Sequence of chain 1.A:
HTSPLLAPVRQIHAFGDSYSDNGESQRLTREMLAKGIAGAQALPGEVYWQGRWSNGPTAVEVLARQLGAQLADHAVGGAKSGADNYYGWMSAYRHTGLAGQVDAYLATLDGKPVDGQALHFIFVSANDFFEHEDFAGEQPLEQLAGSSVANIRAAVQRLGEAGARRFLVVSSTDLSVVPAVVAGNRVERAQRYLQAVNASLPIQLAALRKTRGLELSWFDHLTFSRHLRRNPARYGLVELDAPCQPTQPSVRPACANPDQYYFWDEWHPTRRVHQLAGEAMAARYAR

This small molecule binds to this protein.
Small molecule (SMILES): C[N+](C)(C)CCS

Binding-site contacts:
Ligand atom SD contacts residue ETM1 of chain 1.G at 2.6 Å.
Ligand atom C2 contacts residue TYR86 of chain 1.A at 3.9 Å (hydrophobic).
Ligand atom N1 contacts residue ETM1 of chain 1.G at 0.1 Å (h-bond).
Ligand atom C2 contacts residue ETM1 of chain 1.G at 0.5 Å.
Ligand atom C3 contacts residue GLY78 of chain 1.A at 4.5 Å.
Ligand atom C5 contacts residue HIS268 of chain 1.A at 3.9 Å.
Ligand atom C5 contacts residue TYR87 of chain 1.A at 4.2 Å (hydrophobic).
Ligand atom C4 contacts residue PHE130 of chain 1.A at 3.3 Å (hydrophobic).
Ligand atom C1 contacts residue TYR87 of chain 1.A at 3.7 Å (hydrophobic).
Ligand atom N1 contacts residue ACT1 of chain 1.B at 4.0 Å.
Ligand atom N1 contacts residue TYR87 of chain 1.A at 4.2 Å.
Ligand atom C5 contacts residue ETM1 of chain 1.G at 0.3 Å.
Ligand atom C4 contacts residue ETM1 of chain 1.G at 0.5 Å.
Ligand atom C3 contacts residue ETM1 of chain 1.G at 0.2 Å.
Ligand atom C3 contacts residue TYR87 of chain 1.A at 3.6 Å (hydrophobic).
Ligand atom SD contacts residue TYR86 of chain 1.A at 4.2 Å.
Ligand atom C3 contacts residue ASN127 of chain 1.A at 3.7 Å.
Ligand atom C4 contacts residue TRP267 of chain 1.A at 3.8 Å (hydrophobic).
Ligand atom C5 contacts residue TRP267 of chain 1.A at 4.0 Å (hydrophobic).
Ligand atom C3 contacts residue ACT1 of chain 1.B at 4.0 Å.
Ligand atom C5 contacts residue ACT1 of chain 1.B at 3.5 Å.
Ligand atom C2 contacts residue TRP267 of chain 1.A at 4.0 Å (hydrophobic).
Ligand atom N1 contacts residue ASN127 of chain 1.A at 4.3 Å.
Ligand atom SD contacts residue TRP267 of chain 1.A at 4.1 Å.
Ligand atom C4 contacts residue ACT1 of chain 1.B at 3.7 Å.
Ligand atom C1 contacts residue TRP267 of chain 1.A at 3.9 Å (hydrophobic).
Ligand atom C1 contacts residue ETM1 of chain 1.G at 1.2 Å.
Ligand atom C4 contacts residue ASN127 of chain 1.A at 3.5 Å.
Ligand atom C2 contacts residue TYR87 of chain 1.A at 4.3 Å (hydrophobic).
Ligand atom C3 contacts residue TYR86 of chain 1.A at 3.6 Å (hydrophobic).